Binding-site contacts:
Ligand atom C3 contacts residue ARG223 of chain 1.C at 3.5 Å.
Ligand atom C1 contacts residue ARG223 of chain 1.C at 4.4 Å.
Ligand atom O7 contacts residue ASN246 of chain 1.C at 3.7 Å.
Ligand atom C8 contacts residue ASN246 of chain 1.C at 3.1 Å.
Ligand atom O4 contacts residue ARG223 of chain 1.C at 3.4 Å (salt-bridge).
Ligand atom C4 contacts residue ASN246 of chain 1.C at 4.3 Å.
Ligand atom C6 contacts residue TRP221 of chain 1.C at 4.0 Å (hydrophobic).
Ligand atom C7 contacts residue SER225 of chain 1.C at 4.2 Å.
Ligand atom C7 contacts residue ARG223 of chain 1.C at 4.1 Å.
Ligand atom N2 contacts residue ASN246 of chain 1.C at 2.8 Å (h-bond).
Ligand atom C4 contacts residue ARG223 of chain 1.C at 4.0 Å.
Ligand atom O7 contacts residue ARG223 of chain 1.C at 3.7 Å.
Ligand atom C8 contacts residue TRP221 of chain 1.C at 3.7 Å (hydrophobic).
Ligand atom C2 contacts residue SER225 of chain 1.C at 3.6 Å.
Ligand atom C3 contacts residue ASN246 of chain 1.C at 3.8 Å.
Ligand atom C7 contacts residue ASN246 of chain 1.C at 3.0 Å.
Ligand atom C2 contacts residue ARG223 of chain 1.C at 4.4 Å.
Ligand atom N2 contacts residue ARG223 of chain 1.C at 4.5 Å.
Ligand atom C5 contacts residue ASN246 of chain 1.C at 3.6 Å.
Ligand atom C5 contacts residue TRP221 of chain 1.C at 4.0 Å (hydrophobic).
Ligand atom O5 contacts residue ASN246 of chain 1.C at 2.4 Å (h-bond).
Ligand atom N2 contacts residue SER225 of chain 1.C at 3.2 Å (h-bond).
Ligand atom O7 contacts residue LEU244 of chain 1.C at 4.4 Å.
Ligand atom O7 contacts residue SER225 of chain 1.C at 4.5 Å.
Ligand atom C1 contacts residue SER225 of chain 1.C at 3.5 Å.
Ligand atom C2 contacts residue ASN246 of chain 1.C at 2.5 Å.
Ligand atom O6 contacts residue TRP221 of chain 1.C at 3.2 Å (h-bond).
Ligand atom C1 contacts residue ASN246 of chain 1.C at 1.4 Å.
Ligand atom O3 contacts residue ARG223 of chain 1.C at 3.6 Å (salt-bridge).
Ligand atom C3 contacts residue SER225 of chain 1.C at 3.6 Å.
Ligand atom O5 contacts residue TRP221 of chain 1.C at 3.6 Å.
Ligand atom C1 contacts residue TRP221 of chain 1.C at 4.3 Å (hydrophobic).

Sequence of chain 1.C:
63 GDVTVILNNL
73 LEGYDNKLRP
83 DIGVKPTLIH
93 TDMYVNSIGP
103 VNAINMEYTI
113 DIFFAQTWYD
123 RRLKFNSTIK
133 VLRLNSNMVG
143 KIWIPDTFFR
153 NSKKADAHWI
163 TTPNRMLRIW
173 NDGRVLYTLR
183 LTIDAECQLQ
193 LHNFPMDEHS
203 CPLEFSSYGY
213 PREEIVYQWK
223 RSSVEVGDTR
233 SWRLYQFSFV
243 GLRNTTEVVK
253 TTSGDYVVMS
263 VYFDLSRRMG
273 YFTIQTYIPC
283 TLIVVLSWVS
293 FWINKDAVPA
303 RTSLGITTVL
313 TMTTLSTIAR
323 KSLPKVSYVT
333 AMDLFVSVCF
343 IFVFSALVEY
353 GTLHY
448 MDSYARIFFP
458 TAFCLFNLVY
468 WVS

A small-molecule ligand and the protein it binds are described below.
Small molecule (SMILES): CC(=O)N[C@H]1[C@H](O[C@H]2[C@H](O)[C@@H](NC(C)=O)CO[C@@H]2CO)O[C@H](CO)[C@@H](O[C@@H]2O[C@H](CO)[C@@H](O)[C@H](O)[C@@H]2O)[C@@H]1O